Binding-site contacts:
Ligand atom C30 contacts residue VAL96 of chain 1.A at 3.8 Å (hydrophobic).
Ligand atom C26 contacts residue CYS100 of chain 1.A at 3.9 Å (hydrophobic).
Ligand atom O24 contacts residue THR104 of chain 1.A at 3.2 Å.
Ligand atom C26 contacts residue PHE97 of chain 1.A at 3.4 Å (hydrophobic).
Ligand atom C27 contacts residue HIS264 of chain 1.A at 3.8 Å.
Ligand atom F04 contacts residue TRP79 of chain 1.A at 3.1 Å.
Ligand atom C29 contacts residue CYS100 of chain 1.A at 3.8 Å (hydrophobic).
Ligand atom O23 contacts residue TYR288 of chain 1.A at 2.7 Å (h-bond).
Ligand atom C18 contacts residue THR104 of chain 1.A at 3.6 Å.
Ligand atom O23 contacts residue HIS264 of chain 1.A at 2.7 Å (h-bond).
Ligand atom C06 contacts residue ARG99 of chain 1.A at 3.9 Å.
Ligand atom O20 contacts residue HIS264 of chain 1.A at 4.0 Å.
Ligand atom O23 contacts residue MET268 of chain 1.A at 3.7 Å.
Ligand atom C08 contacts residue CYS100 of chain 1.A at 3.8 Å (hydrophobic).
Ligand atom C22 contacts residue TYR288 of chain 1.A at 3.6 Å (hydrophobic).
Ligand atom C09 contacts residue CYS100 of chain 1.A at 3.6 Å (hydrophobic).
Ligand atom C25 contacts residue CYS100 of chain 1.A at 3.7 Å (hydrophobic).
Ligand atom O23 contacts residue HIS138 of chain 1.A at 3.4 Å (h-bond).
Ligand atom C19 contacts residue HIS264 of chain 1.A at 3.5 Å.
Ligand atom C14 contacts residue LEU145 of chain 1.A at 3.6 Å (hydrophobic).
Ligand atom C22 contacts residue THR104 of chain 1.A at 3.9 Å.
Ligand atom F03 contacts residue ARG99 of chain 1.A at 3.5 Å.
Ligand atom C16 contacts residue HIS264 of chain 1.A at 3.8 Å.
Ligand atom O24 contacts residue TYR288 of chain 1.A at 3.8 Å.
Ligand atom O24 contacts residue LEU284 of chain 1.A at 3.4 Å.
Ligand atom C17 contacts residue HIS264 of chain 1.A at 3.6 Å.
Ligand atom F04 contacts residue VAL156 of chain 1.A at 3.7 Å.
Ligand atom C22 contacts residue HIS138 of chain 1.A at 3.5 Å.
Ligand atom SE contacts residue CYS100 of chain 1.A at 3.7 Å.
Ligand atom C22 contacts residue HIS264 of chain 1.A at 3.8 Å.
Ligand atom F01 contacts residue VAL163 of chain 1.A at 3.6 Å.
Ligand atom C25 contacts residue HIS264 of chain 1.A at 3.7 Å.
Ligand atom C07 contacts residue THR103 of chain 1.A at 3.8 Å.
Ligand atom O20 contacts residue MET268 of chain 1.A at 3.8 Å.
Ligand atom C21 contacts residue THR104 of chain 1.A at 3.5 Å.
Ligand atom C21 contacts residue LEU284 of chain 1.A at 3.9 Å (hydrophobic).
Ligand atom C18 contacts residue HIS264 of chain 1.A at 3.5 Å.
Ligand atom O24 contacts residue HIS138 of chain 1.A at 2.8 Å (h-bond).
Ligand atom C17 contacts residue PHE142 of chain 1.A at 3.7 Å (hydrophobic).
Ligand atom C06 contacts residue VAL156 of chain 1.A at 3.8 Å (hydrophobic).

The protein below binds the small molecule below.
Small molecule (SMILES): Cc1cc(SCc2[se]c(-c3ccc(C(F)(F)F)cc3)nc2C)ccc1OCC(=O)O

Sequence of chain 1.A:
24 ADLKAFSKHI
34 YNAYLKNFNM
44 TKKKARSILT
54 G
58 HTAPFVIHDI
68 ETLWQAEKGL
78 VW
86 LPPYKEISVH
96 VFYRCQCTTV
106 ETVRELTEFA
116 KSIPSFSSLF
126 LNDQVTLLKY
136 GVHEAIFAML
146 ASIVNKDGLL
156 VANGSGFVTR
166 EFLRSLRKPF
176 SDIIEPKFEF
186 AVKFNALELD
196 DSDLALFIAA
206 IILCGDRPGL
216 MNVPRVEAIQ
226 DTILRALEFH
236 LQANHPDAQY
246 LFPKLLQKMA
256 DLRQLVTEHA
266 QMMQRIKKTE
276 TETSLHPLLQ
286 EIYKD